Binding-site contacts:
Ligand atom P2 contacts residue ARG87 of chain 1.A at 4.0 Å.
Ligand atom C1' contacts residue ARG87 of chain 1.A at 4.0 Å.
Ligand atom P2 contacts residue CA1 of chain 1.B at 4.0 Å.
Ligand atom O2P contacts residue TYR85 of chain 1.A at 3.0 Å (h-bond).
Ligand atom C2' contacts residue TYR113 of chain 1.A at 3.8 Å (hydrophobic).
Ligand atom O5' contacts residue ARG87 of chain 1.A at 3.1 Å (salt-bridge).
Ligand atom C2 contacts residue TYR115 of chain 1.A at 3.6 Å (hydrophobic).
Ligand atom C4' contacts residue ARG87 of chain 1.A at 3.8 Å.
Ligand atom O6P contacts residue ASP40 of chain 1.A at 3.2 Å (salt-bridge).
Ligand atom O3' contacts residue TYR85 of chain 1.A at 3.9 Å.
Ligand atom N3 contacts residue LEU89 of chain 1.A at 4.0 Å.
Ligand atom C5 contacts residue TYR113 of chain 1.A at 3.9 Å (hydrophobic).
Ligand atom O4 contacts residue LEU37 of chain 1.A at 3.8 Å.
Ligand atom O2 contacts residue TYR115 of chain 1.A at 3.9 Å.
Ligand atom C5M contacts residue TYR113 of chain 1.A at 3.8 Å (hydrophobic).
Ligand atom C5' contacts residue TYR113 of chain 1.A at 3.3 Å (hydrophobic).
Ligand atom O6P contacts residue ARG35 of chain 1.A at 2.8 Å (salt-bridge).
Ligand atom O4' contacts residue ARG87 of chain 1.A at 2.9 Å (salt-bridge).
Ligand atom C2' contacts residue TYR115 of chain 1.A at 3.9 Å (hydrophobic).
Ligand atom O4 contacts residue LEU89 of chain 1.A at 3.5 Å.
Ligand atom P1 contacts residue TYR85 of chain 1.A at 3.6 Å.
Ligand atom O2 contacts residue ASP83 of chain 1.A at 3.7 Å.
Ligand atom O5' contacts residue ARG35 of chain 1.A at 3.6 Å.
Ligand atom C3' contacts residue TYR113 of chain 1.A at 3.9 Å (hydrophobic).
Ligand atom O6P contacts residue TYR113 of chain 1.A at 3.7 Å.
Ligand atom C4 contacts residue TYR115 of chain 1.A at 3.9 Å (hydrophobic).
Ligand atom N3 contacts residue TYR115 of chain 1.A at 3.6 Å.
Ligand atom C5M contacts residue ARG35 of chain 1.A at 3.6 Å.
Ligand atom O3' contacts residue LYS84 of chain 1.A at 3.5 Å.
Ligand atom C4 contacts residue LEU89 of chain 1.A at 3.5 Å (hydrophobic).
Ligand atom O1P contacts residue TYR85 of chain 1.A at 3.1 Å (h-bond).
Ligand atom P2 contacts residue ARG35 of chain 1.A at 3.6 Å.
Ligand atom O6P contacts residue CA1 of chain 1.B at 3.0 Å.
Ligand atom P1 contacts residue LYS84 of chain 1.A at 3.8 Å.
Ligand atom O5P contacts residue ARG87 of chain 1.A at 2.9 Å (salt-bridge).
Ligand atom O1P contacts residue LYS84 of chain 1.A at 2.7 Å (salt-bridge).
Ligand atom C2 contacts residue ASP83 of chain 1.A at 3.8 Å.
Ligand atom O5P contacts residue ARG35 of chain 1.A at 3.0 Å (salt-bridge).
Ligand atom O4 contacts residue TYR115 of chain 1.A at 3.9 Å.
Ligand atom C5M contacts residue LEU36 of chain 1.A at 3.8 Å (hydrophobic).

This protein binds this small molecule.
Small molecule (SMILES): Cc1cn([C@H]2C[C@H](OP(=O)(O)O)[C@@H](COP(=O)(O)O)O2)c(=O)[nH]c1=O

Sequence of chain 1.A:
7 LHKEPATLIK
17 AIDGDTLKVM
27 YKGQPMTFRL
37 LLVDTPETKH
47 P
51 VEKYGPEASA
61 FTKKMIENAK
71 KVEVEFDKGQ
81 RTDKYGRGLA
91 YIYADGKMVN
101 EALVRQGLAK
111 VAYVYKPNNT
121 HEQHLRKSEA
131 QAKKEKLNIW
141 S